Binding-site contacts:
Ligand atom P1 contacts residue ARG398 of chain 1.B at 3.6 Å.
Ligand atom O2 contacts residue ARG398 of chain 1.B at 2.7 Å (salt-bridge).
Ligand atom P1 contacts residue CYS116 of chain 1.B at 4.4 Å.
Ligand atom C3 contacts residue ARG121 of chain 1.B at 3.8 Å.
Ligand atom C1 contacts residue ARG121 of chain 1.B at 3.5 Å.
Ligand atom O1 contacts residue ASP370 of chain 1.B at 3.9 Å.
Ligand atom C2 contacts residue CYS116 of chain 1.B at 2.7 Å (hydrophobic).
Ligand atom O1 contacts residue ILE118 of chain 1.B at 4.3 Å.
Ligand atom O2 contacts residue PO41 of chain 1.K at 3.9 Å.
Ligand atom C1 contacts residue CYS116 of chain 1.B at 1.8 Å (hydrophobic).
Ligand atom C3 contacts residue CYS116 of chain 1.B at 2.8 Å (hydrophobic).
Ligand atom O3 contacts residue THR369 of chain 1.B at 4.4 Å.
Ligand atom O1 contacts residue CYS116 of chain 1.B at 3.1 Å (h-bond).
Ligand atom C3 contacts residue ARG92 of chain 1.B at 3.5 Å.
Ligand atom O4 contacts residue ARG398 of chain 1.B at 3.8 Å.
Ligand atom O3 contacts residue ARG398 of chain 1.B at 3.7 Å.

The protein below binds the small molecule below.
Small molecule (SMILES): CC[C@H](O)P(=O)(O)O

Sequence of chain 1.B:
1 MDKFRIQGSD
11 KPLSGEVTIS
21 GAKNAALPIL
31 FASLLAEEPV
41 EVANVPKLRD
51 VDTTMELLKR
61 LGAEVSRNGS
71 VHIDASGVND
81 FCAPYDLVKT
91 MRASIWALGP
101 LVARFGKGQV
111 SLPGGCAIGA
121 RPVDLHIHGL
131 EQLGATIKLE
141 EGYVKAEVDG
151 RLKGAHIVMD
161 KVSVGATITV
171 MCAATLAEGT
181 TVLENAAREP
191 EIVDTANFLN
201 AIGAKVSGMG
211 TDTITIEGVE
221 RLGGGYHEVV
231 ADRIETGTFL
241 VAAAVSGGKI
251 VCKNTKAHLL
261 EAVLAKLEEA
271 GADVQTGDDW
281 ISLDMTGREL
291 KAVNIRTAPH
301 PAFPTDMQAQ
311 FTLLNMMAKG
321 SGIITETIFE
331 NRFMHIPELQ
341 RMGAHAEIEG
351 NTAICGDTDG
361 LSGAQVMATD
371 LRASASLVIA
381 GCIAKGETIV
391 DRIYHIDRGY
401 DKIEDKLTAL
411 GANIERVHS